This small molecule binds to this protein.
Small molecule (SMILES): CNc1ncnc2c1ncn2C

Sequence of chain 1.A:
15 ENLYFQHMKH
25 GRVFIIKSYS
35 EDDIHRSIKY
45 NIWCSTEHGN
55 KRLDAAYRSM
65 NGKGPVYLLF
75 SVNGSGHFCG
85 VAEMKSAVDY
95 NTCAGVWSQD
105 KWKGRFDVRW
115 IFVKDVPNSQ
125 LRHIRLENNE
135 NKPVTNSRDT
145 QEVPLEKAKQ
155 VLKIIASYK

Binding-site contacts:
Ligand atom C03 contacts residue TRP106 of chain 1.A at 3.7 Å (hydrophobic).
Ligand atom N10 contacts residue SER32 of chain 1.A at 3.7 Å.
Ligand atom N04 contacts residue LYS31 of chain 1.A at 3.7 Å.
Ligand atom N08 contacts residue TRP47 of chain 1.A at 3.2 Å.
Ligand atom C03 contacts residue LYS31 of chain 1.A at 3.2 Å.
Ligand atom C09 contacts residue TRP47 of chain 1.A at 3.9 Å (hydrophobic).
Ligand atom C06 contacts residue TRP106 of chain 1.A at 3.5 Å (hydrophobic).
Ligand atom C09 contacts residue CYS48 of chain 1.A at 3.3 Å (hydrophobic).
Ligand atom C09 contacts residue ASP37 of chain 1.A at 3.6 Å.
Ligand atom N10 contacts residue TRP47 of chain 1.A at 3.9 Å.
Ligand atom C11 contacts residue SER32 of chain 1.A at 3.3 Å.
Ligand atom N12 contacts residue TRP106 of chain 1.A at 3.5 Å.
Ligand atom N12 contacts residue TYR33 of chain 1.A at 3.1 Å (h-bond).
Ligand atom C05 contacts residue SER32 of chain 1.A at 3.8 Å.
Ligand atom C09 contacts residue TRP101 of chain 1.A at 3.4 Å (hydrophobic).
Ligand atom N02 contacts residue TRP106 of chain 1.A at 3.5 Å.
Ligand atom C11 contacts residue TRP106 of chain 1.A at 3.6 Å (hydrophobic).
Ligand atom N04 contacts residue TRP106 of chain 1.A at 3.6 Å.
Ligand atom C11 contacts residue TYR33 of chain 1.A at 3.6 Å (hydrophobic).
Ligand atom C06 contacts residue LYS31 of chain 1.A at 3.8 Å.
Ligand atom N08 contacts residue CYS48 of chain 1.A at 2.7 Å (h-bond).
Ligand atom C03 contacts residue ASP143 of chain 1.A at 3.3 Å.
Ligand atom C09 contacts residue TRP106 of chain 1.A at 3.7 Å (hydrophobic).
Ligand atom C05 contacts residue TRP106 of chain 1.A at 3.3 Å (hydrophobic).
Ligand atom C07 contacts residue ASP37 of chain 1.A at 3.9 Å.
Ligand atom C11 contacts residue ASP37 of chain 1.A at 3.2 Å.
Ligand atom N10 contacts residue TRP106 of chain 1.A at 3.7 Å.
Ligand atom N12 contacts residue LYS31 of chain 1.A at 4.0 Å.
Ligand atom C06 contacts residue TRP47 of chain 1.A at 3.9 Å (hydrophobic).
Ligand atom N10 contacts residue ASP37 of chain 1.A at 2.8 Å (salt-bridge).
Ligand atom N12 contacts residue SER32 of chain 1.A at 3.5 Å.
Ligand atom C05 contacts residue LYS31 of chain 1.A at 3.3 Å.
Ligand atom N04 contacts residue ASP143 of chain 1.A at 3.9 Å.
Ligand atom N04 contacts residue CYS48 of chain 1.A at 3.9 Å.
Ligand atom N02 contacts residue LYS31 of chain 1.A at 3.0 Å (salt-bridge).
Ligand atom C07 contacts residue TRP106 of chain 1.A at 3.7 Å (hydrophobic).
Ligand atom C07 contacts residue TRP47 of chain 1.A at 3.4 Å (hydrophobic).
Ligand atom C01 contacts residue TYR33 of chain 1.A at 3.5 Å (hydrophobic).
Ligand atom C07 contacts residue CYS48 of chain 1.A at 3.9 Å (hydrophobic).
Ligand atom C01 contacts residue LYS31 of chain 1.A at 3.2 Å.